A protein and the small-molecule ligand that binds it are described below.
Small molecule (SMILES): CC(=O)N[C@H]1[C@H](O[C@H]2[C@H](O)[C@@H](NC(C)=O)CO[C@@H]2CO)O[C@H](CO)[C@@H](O[C@@H]2O[C@H](CO[C@H]3O[C@H](CO[C@H]4O[C@H](CO)[C@@H](O)[C@H](O)[C@@H]4O)[C@@H](O)[C@H](O[C@H]4O[C@H](CO)[C@@H](O)[C@H](O)[C@@H]4O[C@H]4O[C@H](CO)[C@@H](O)[C@H](O)[C@@H]4O)[C@@H]3O)[C@@H](O)[C@H](O[C@H]3O[C@H](CO)[C@@H](O)[C@H](O)[C@@H]3O)[C@@H]2O)[C@@H]1O

Sequence of chain 1.K:
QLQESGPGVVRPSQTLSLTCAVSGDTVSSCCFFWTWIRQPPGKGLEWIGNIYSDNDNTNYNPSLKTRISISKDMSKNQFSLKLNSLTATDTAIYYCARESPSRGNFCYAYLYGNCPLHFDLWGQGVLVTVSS

Sequence of chain 1.I:
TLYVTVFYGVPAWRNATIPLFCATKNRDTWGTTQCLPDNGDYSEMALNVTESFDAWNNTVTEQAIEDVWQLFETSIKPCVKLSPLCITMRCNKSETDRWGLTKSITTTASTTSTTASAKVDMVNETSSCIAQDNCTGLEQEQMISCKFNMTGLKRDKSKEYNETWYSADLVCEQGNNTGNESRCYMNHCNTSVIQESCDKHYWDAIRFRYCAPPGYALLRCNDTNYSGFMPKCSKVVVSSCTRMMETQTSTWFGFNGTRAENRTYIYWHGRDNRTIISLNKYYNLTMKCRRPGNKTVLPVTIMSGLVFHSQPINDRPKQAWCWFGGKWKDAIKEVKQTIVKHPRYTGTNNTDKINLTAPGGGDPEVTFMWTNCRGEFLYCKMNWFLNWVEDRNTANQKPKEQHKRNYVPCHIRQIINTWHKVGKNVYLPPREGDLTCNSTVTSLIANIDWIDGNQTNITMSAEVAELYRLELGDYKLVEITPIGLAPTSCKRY

Sequence of chain 1.L:
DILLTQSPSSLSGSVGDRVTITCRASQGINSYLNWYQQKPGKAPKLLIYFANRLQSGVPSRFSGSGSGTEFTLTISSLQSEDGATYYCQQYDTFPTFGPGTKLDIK

Binding-site contacts:
Ligand atom O6 contacts residue GLY85 of chain 1.L at 2.9 Å (h-bond).
Ligand atom O2 contacts residue PHE126 of chain 1.K at 3.4 Å.
Ligand atom O3 contacts residue ARG293 of chain 1.I at 2.8 Å (salt-bridge).
Ligand atom N2 contacts residue PHE251 of chain 1.I at 3.6 Å.
Ligand atom O4 contacts residue TYR128 of chain 1.K at 3.0 Å (h-bond).
Ligand atom C7 contacts residue PHE251 of chain 1.I at 3.6 Å (hydrophobic).
Ligand atom O2 contacts residue ARG293 of chain 1.I at 2.9 Å (salt-bridge).
Ligand atom C3 contacts residue ARG293 of chain 1.I at 3.5 Å.
Ligand atom O7 contacts residue NAG1 of chain 1.YB at 3.5 Å (h-bond).
Ligand atom C7 contacts residue ASN37 of chain 1.I at 3.3 Å.
Ligand atom O6 contacts residue TYR128 of chain 1.K at 3.6 Å (h-bond).
Ligand atom O4 contacts residue GLY292 of chain 1.I at 3.0 Å (h-bond).
Ligand atom C6 contacts residue ASN71 of chain 1.L at 3.8 Å.
Ligand atom C5 contacts residue ASN37 of chain 1.I at 3.8 Å.
Ligand atom C8 contacts residue PHE75 of chain 1.I at 3.3 Å (hydrophobic).
Ligand atom O5 contacts residue ASN37 of chain 1.I at 2.5 Å (h-bond).
Ligand atom C4 contacts residue GLY292 of chain 1.I at 3.4 Å.
Ligand atom O3 contacts residue ASN125 of chain 1.K at 3.0 Å (h-bond).
Ligand atom C3 contacts residue ASN125 of chain 1.K at 3.6 Å.
Ligand atom O4 contacts residue ARG293 of chain 1.I at 3.3 Å (salt-bridge).
Ligand atom O6 contacts residue ASN71 of chain 1.L at 3.1 Å (h-bond).
Ligand atom O7 contacts residue SER74 of chain 1.I at 3.7 Å.
Ligand atom O6 contacts residue NAG1 of chain 1.YB at 3.8 Å.
Ligand atom C8 contacts residue PRO253 of chain 1.I at 3.7 Å (hydrophobic).
Ligand atom O7 contacts residue ASN37 of chain 1.I at 3.2 Å (h-bond).
Ligand atom N2 contacts residue ASN37 of chain 1.I at 2.9 Å (h-bond).
Ligand atom C2 contacts residue NAG1 of chain 1.YB at 3.5 Å.
Ligand atom O4 contacts residue SER86 of chain 1.L at 3.5 Å.
Ligand atom C1 contacts residue ASN37 of chain 1.I at 1.5 Å.
Ligand atom C6 contacts residue GLY85 of chain 1.L at 3.5 Å.
Ligand atom O3 contacts residue PHE126 of chain 1.K at 3.6 Å.
Ligand atom O3 contacts residue PHE251 of chain 1.I at 3.6 Å.
Ligand atom O6 contacts residue PHE251 of chain 1.I at 3.2 Å.
Ligand atom O7 contacts residue PRO253 of chain 1.I at 3.5 Å.
Ligand atom O4 contacts residue ASN125 of chain 1.K at 3.4 Å (h-bond).
Ligand atom C8 contacts residue PHE251 of chain 1.I at 3.4 Å (hydrophobic).
Ligand atom C2 contacts residue ASN37 of chain 1.I at 2.5 Å.
Ligand atom O6 contacts residue ARG293 of chain 1.I at 3.8 Å.
Ligand atom O6 contacts residue ASN79 of chain 1.I at 3.5 Å (h-bond).
Ligand atom O4 contacts residue ASN49 of chain 1.L at 3.4 Å (h-bond).